Binding-site contacts:
Ligand atom C6 contacts residue TRP139 of chain 1.B at 3.0 Å (hydrophobic).
Ligand atom O1 contacts residue TRP139 of chain 1.B at 3.7 Å.
Ligand atom C6 contacts residue TRP140 of chain 1.B at 4.2 Å (hydrophobic).
Ligand atom C1 contacts residue TRP140 of chain 1.B at 3.7 Å (hydrophobic).
Ligand atom O6 contacts residue TRP139 of chain 1.B at 3.9 Å.
Ligand atom O6 contacts residue TYR137 of chain 1.B at 3.4 Å (h-bond).
Ligand atom C5 contacts residue TRP139 of chain 1.B at 4.2 Å (hydrophobic).
Ligand atom C6 contacts residue PHE138 of chain 1.B at 3.7 Å (hydrophobic).
Ligand atom O5 contacts residue TRP140 of chain 1.B at 3.6 Å (h-bond).
Ligand atom C6 contacts residue TYR137 of chain 1.B at 3.5 Å (hydrophobic).
Ligand atom C1 contacts residue TRP139 of chain 1.B at 4.1 Å (hydrophobic).
Ligand atom C4 contacts residue TRP139 of chain 1.B at 4.4 Å (hydrophobic).
Ligand atom C5 contacts residue TRP140 of chain 1.B at 3.8 Å (hydrophobic).
Ligand atom O1 contacts residue TRP140 of chain 1.B at 4.0 Å.
Ligand atom O6 contacts residue PHE138 of chain 1.B at 3.6 Å.
Ligand atom O5 contacts residue TRP139 of chain 1.B at 3.3 Å.

Sequence of chain 1.B:
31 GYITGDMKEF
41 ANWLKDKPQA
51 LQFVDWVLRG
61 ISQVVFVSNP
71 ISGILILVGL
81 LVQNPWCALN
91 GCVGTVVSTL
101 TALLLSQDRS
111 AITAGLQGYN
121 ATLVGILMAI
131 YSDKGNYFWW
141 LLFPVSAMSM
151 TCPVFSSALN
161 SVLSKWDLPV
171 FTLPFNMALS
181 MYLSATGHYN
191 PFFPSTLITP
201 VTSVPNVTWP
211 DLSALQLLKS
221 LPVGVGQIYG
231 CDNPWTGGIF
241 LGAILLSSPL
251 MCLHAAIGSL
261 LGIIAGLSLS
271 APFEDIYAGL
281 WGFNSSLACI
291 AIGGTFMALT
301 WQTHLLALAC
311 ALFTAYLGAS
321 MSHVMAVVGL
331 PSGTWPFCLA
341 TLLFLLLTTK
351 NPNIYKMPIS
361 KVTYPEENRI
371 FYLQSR

A protein and the small-molecule ligand that binds it are described below.
Small molecule (SMILES): OC[C@H]1O[C@@H](O)[C@H](O)[C@@H](O)[C@@H]1O